Sequence of chain 1.A:
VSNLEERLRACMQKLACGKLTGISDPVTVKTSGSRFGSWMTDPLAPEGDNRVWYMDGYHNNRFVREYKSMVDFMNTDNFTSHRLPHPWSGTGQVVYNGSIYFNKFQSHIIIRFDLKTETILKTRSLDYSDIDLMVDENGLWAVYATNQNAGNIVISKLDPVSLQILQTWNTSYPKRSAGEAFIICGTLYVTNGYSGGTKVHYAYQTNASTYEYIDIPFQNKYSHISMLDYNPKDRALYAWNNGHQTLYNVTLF

A small-molecule ligand and the protein it binds are described below.
Small molecule (SMILES): CC(=O)N[C@H]1[C@H](O[C@H]2[C@H](O)[C@@H](NC(C)=O)CO[C@@H]2CO)O[C@H](CO)[C@@H](O)[C@@H]1O

Binding-site contacts:
Ligand atom C2 contacts residue ASN291 of chain 1.A at 2.5 Å.
Ligand atom C1 contacts residue ASN291 of chain 1.A at 1.4 Å.
Ligand atom C3 contacts residue ASN291 of chain 1.A at 3.8 Å.
Ligand atom O5 contacts residue ASN291 of chain 1.A at 2.4 Å (h-bond).
Ligand atom N2 contacts residue LEU238 of chain 1.A at 4.3 Å.
Ligand atom O7 contacts residue ASN291 of chain 1.A at 3.3 Å (h-bond).
Ligand atom C7 contacts residue ASN291 of chain 1.A at 3.3 Å.
Ligand atom C4 contacts residue ASN291 of chain 1.A at 4.2 Å.
Ligand atom N2 contacts residue GLU200 of chain 1.A at 3.7 Å.
Ligand atom C7 contacts residue LEU238 of chain 1.A at 4.2 Å (hydrophobic).
Ligand atom O7 contacts residue PRO368 of chain 1.A at 4.3 Å.
Ligand atom C8 contacts residue GLU200 of chain 1.A at 4.4 Å.
Ligand atom C5 contacts residue ASN291 of chain 1.A at 3.7 Å.
Ligand atom N2 contacts residue ASN291 of chain 1.A at 2.9 Å (h-bond).
Ligand atom O6 contacts residue ASN197 of chain 1.A at 3.8 Å.
Ligand atom C8 contacts residue ASN291 of chain 1.A at 4.4 Å.
Ligand atom C2 contacts residue GLU200 of chain 1.A at 4.4 Å.
Ligand atom C3 contacts residue GLU200 of chain 1.A at 4.5 Å.
Ligand atom C8 contacts residue TYR290 of chain 1.A at 3.6 Å (hydrophobic).
Ligand atom C8 contacts residue LEU238 of chain 1.A at 3.6 Å (hydrophobic).